Binding-site contacts:
Ligand atom C10 contacts residue TYR27 of chain 1.D at 4.0 Å (hydrophobic).
Ligand atom C8 contacts residue GLN9 of chain 1.D at 4.4 Å.
Ligand atom C5 contacts residue TYR11 of chain 1.D at 4.0 Å (hydrophobic).
Ligand atom C15 contacts residue MET100 of chain 1.D at 3.8 Å (hydrophobic).
Ligand atom S1 contacts residue GLN9 of chain 1.D at 3.9 Å.
Ligand atom C7 contacts residue VAL10 of chain 1.D at 3.4 Å (hydrophobic).
Ligand atom C6 contacts residue TYR11 of chain 1.D at 3.1 Å (hydrophobic).
Ligand atom C16 contacts residue VAL10 of chain 1.D at 4.3 Å (hydrophobic).
Ligand atom C16 contacts residue MET100 of chain 1.D at 3.0 Å (hydrophobic).
Ligand atom S1 contacts residue TYR11 of chain 1.D at 4.0 Å.
Ligand atom C2 contacts residue MET100 of chain 1.D at 4.3 Å (hydrophobic).
Ligand atom C12 contacts residue TYR27 of chain 1.D at 3.7 Å (hydrophobic).
Ligand atom C3 contacts residue GLN9 of chain 1.D at 3.3 Å.
Ligand atom C18 contacts residue TYR27 of chain 1.D at 3.1 Å (hydrophobic).
Ligand atom C5 contacts residue GLN9 of chain 1.D at 3.8 Å.
Ligand atom C12 contacts residue TYR11 of chain 1.D at 4.0 Å (hydrophobic).
Ligand atom C11 contacts residue TYR27 of chain 1.D at 3.2 Å (hydrophobic).
Ligand atom C11 contacts residue TYR11 of chain 1.D at 4.4 Å (hydrophobic).
Ligand atom C2 contacts residue GLN9 of chain 1.D at 4.2 Å.
Ligand atom C17 contacts residue TYR11 of chain 1.D at 3.2 Å (hydrophobic).
Ligand atom N2 contacts residue MET100 of chain 1.D at 3.4 Å (h-bond).
Ligand atom C14 contacts residue TYR11 of chain 1.D at 3.2 Å (hydrophobic).
Ligand atom C10 contacts residue TYR11 of chain 1.D at 3.7 Å (hydrophobic).
Ligand atom C6 contacts residue VAL10 of chain 1.D at 3.9 Å (hydrophobic).
Ligand atom C7 contacts residue TYR11 of chain 1.D at 3.8 Å (hydrophobic).
Ligand atom C4 contacts residue GLN9 of chain 1.D at 3.2 Å.
Ligand atom C8 contacts residue TYR11 of chain 1.D at 3.4 Å (hydrophobic).
Ligand atom C6 contacts residue GLN9 of chain 1.D at 4.0 Å.
Ligand atom C13 contacts residue TYR11 of chain 1.D at 3.5 Å (hydrophobic).
Ligand atom C9 contacts residue TYR11 of chain 1.D at 3.4 Å (hydrophobic).
Ligand atom N1 contacts residue TYR11 of chain 1.D at 3.4 Å.
Ligand atom S1 contacts residue TYR27 of chain 1.D at 4.1 Å.
Ligand atom C7 contacts residue GLN9 of chain 1.D at 4.3 Å.

A small-molecule ligand and the protein it binds are described below.
Small molecule (SMILES): Cc1ccc2c(c1)sc(-c1ccc(N(C)C)cc1)[n+]2C

Sequence of chain 1.D:
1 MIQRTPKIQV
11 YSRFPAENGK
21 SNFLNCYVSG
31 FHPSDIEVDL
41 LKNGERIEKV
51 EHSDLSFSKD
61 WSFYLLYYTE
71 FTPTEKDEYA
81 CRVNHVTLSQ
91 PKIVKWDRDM